Sequence of chain 21.C:
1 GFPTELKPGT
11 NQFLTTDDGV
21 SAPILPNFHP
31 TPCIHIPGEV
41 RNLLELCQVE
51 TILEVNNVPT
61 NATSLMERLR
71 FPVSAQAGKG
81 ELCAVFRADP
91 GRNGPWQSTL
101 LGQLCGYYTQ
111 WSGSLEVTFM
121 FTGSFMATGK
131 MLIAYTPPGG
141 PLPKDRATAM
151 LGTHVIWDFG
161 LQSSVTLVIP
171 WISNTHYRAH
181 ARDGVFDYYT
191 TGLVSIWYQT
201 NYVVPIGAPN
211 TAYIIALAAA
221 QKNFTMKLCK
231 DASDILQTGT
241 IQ

A small-molecule ligand and the protein it binds are described below.
Small molecule (SMILES): CCO/N=C/c1ccc(OCC[C@@H](C)CCN2CCN(c3ccncc3)C2=O)cc1

Sequence of chain 21.A:
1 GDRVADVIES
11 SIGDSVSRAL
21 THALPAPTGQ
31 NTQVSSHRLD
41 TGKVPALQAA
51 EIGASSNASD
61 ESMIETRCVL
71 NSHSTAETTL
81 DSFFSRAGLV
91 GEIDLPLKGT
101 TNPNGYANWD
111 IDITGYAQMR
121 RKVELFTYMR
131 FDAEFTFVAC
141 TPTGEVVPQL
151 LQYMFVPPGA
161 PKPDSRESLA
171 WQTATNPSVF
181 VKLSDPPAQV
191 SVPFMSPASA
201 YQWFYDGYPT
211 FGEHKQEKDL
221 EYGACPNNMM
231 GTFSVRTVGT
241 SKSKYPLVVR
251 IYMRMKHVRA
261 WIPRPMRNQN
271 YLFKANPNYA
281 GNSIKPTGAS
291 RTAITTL

Sequence of chain 22.C:
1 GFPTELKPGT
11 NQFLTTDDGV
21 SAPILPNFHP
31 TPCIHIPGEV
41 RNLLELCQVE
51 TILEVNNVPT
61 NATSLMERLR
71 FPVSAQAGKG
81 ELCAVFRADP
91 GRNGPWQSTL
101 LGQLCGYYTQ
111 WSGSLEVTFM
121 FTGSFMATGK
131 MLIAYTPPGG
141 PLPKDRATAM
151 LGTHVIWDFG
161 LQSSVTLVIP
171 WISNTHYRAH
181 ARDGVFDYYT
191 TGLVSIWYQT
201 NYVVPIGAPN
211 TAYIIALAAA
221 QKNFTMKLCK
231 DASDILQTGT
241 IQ

Binding-site contacts:
Ligand atom CAJ contacts residue PHE155 of chain 21.A at 3.7 Å (hydrophobic).
Ligand atom CAK contacts residue PHE135 of chain 21.A at 3.7 Å (hydrophobic).
Ligand atom NBC contacts residue TRP203 of chain 21.A at 3.8 Å.
Ligand atom CAN contacts residue PHE135 of chain 21.A at 3.7 Å (hydrophobic).
Ligand atom CAL contacts residue PHE155 of chain 21.A at 3.7 Å (hydrophobic).
Ligand atom CAS contacts residue TRP203 of chain 21.A at 3.4 Å (hydrophobic).
Ligand atom CAA contacts residue TYR153 of chain 21.A at 3.9 Å (hydrophobic).
Ligand atom CAO contacts residue ILE111 of chain 21.A at 3.8 Å (hydrophobic).
Ligand atom NAT contacts residue PHE155 of chain 21.A at 3.9 Å.
Ligand atom OAW contacts residue MET195 of chain 21.A at 3.2 Å.
Ligand atom CAF contacts residue ASP112 of chain 21.A at 3.6 Å.
Ligand atom OAC contacts residue ASP112 of chain 21.A at 3.7 Å.
Ligand atom NBD contacts residue TRP203 of chain 21.A at 3.2 Å.
Ligand atom CAS contacts residue ASN228 of chain 21.A at 3.8 Å.
Ligand atom CAI contacts residue VAL192 of chain 21.A at 3.8 Å (hydrophobic).
Ligand atom OAC contacts residue TRP203 of chain 21.A at 3.9 Å.
Ligand atom CAG contacts residue ASN228 of chain 21.A at 3.2 Å.
Ligand atom CBA contacts residue TRP203 of chain 21.A at 3.5 Å (hydrophobic).
Ligand atom CAX contacts residue TRP203 of chain 21.A at 3.5 Å (hydrophobic).
Ligand atom CAM contacts residue PHE155 of chain 21.A at 3.8 Å (hydrophobic).
Ligand atom CAE contacts residue GLN202 of chain 21.A at 3.4 Å.
Ligand atom OAC contacts residue ILE113 of chain 21.A at 3.3 Å (h-bond).
Ligand atom CBA contacts residue ASN228 of chain 21.A at 3.7 Å.
Ligand atom CAA contacts residue SER178 of chain 21.A at 3.5 Å.
Ligand atom CAA contacts residue VAL179 of chain 21.A at 3.4 Å (hydrophobic).
Ligand atom CAI contacts residue PHE135 of chain 21.A at 3.7 Å (hydrophobic).
Ligand atom CAD contacts residue PHE137 of chain 21.A at 3.8 Å (hydrophobic).
Ligand atom CAH contacts residue THR114 of chain 21.A at 3.8 Å.
Ligand atom CAN contacts residue ILE111 of chain 21.A at 3.6 Å (hydrophobic).
Ligand atom CAF contacts residue THR114 of chain 21.A at 3.6 Å.
Ligand atom NBD contacts residue ASN228 of chain 21.A at 3.9 Å.
Ligand atom CAM contacts residue PRO177 of chain 21.A at 3.7 Å (hydrophobic).
Ligand atom CAS contacts residue TYR201 of chain 21.A at 3.6 Å (hydrophobic).
Ligand atom CAE contacts residue ASN228 of chain 21.A at 3.4 Å.
Ligand atom CAG contacts residue TRP203 of chain 21.A at 3.7 Å (hydrophobic).
Ligand atom CAR contacts residue TYR201 of chain 21.A at 3.4 Å (hydrophobic).
Ligand atom CAH contacts residue ASP112 of chain 21.A at 3.4 Å.
Ligand atom CAG contacts residue GLN202 of chain 21.A at 3.4 Å.
Ligand atom CAJ contacts residue ILE24 of chain 21.C at 3.9 Å (hydrophobic).
Ligand atom CAA contacts residue PRO177 of chain 21.A at 3.2 Å (hydrophobic).